The small molecule below binds the protein below.
Small molecule (SMILES): CC(=O)N[C@@H]1[C@@H](O)[C@H](O)[C@@H](CO)O[C@H]1O

Sequence of chain 1.D:
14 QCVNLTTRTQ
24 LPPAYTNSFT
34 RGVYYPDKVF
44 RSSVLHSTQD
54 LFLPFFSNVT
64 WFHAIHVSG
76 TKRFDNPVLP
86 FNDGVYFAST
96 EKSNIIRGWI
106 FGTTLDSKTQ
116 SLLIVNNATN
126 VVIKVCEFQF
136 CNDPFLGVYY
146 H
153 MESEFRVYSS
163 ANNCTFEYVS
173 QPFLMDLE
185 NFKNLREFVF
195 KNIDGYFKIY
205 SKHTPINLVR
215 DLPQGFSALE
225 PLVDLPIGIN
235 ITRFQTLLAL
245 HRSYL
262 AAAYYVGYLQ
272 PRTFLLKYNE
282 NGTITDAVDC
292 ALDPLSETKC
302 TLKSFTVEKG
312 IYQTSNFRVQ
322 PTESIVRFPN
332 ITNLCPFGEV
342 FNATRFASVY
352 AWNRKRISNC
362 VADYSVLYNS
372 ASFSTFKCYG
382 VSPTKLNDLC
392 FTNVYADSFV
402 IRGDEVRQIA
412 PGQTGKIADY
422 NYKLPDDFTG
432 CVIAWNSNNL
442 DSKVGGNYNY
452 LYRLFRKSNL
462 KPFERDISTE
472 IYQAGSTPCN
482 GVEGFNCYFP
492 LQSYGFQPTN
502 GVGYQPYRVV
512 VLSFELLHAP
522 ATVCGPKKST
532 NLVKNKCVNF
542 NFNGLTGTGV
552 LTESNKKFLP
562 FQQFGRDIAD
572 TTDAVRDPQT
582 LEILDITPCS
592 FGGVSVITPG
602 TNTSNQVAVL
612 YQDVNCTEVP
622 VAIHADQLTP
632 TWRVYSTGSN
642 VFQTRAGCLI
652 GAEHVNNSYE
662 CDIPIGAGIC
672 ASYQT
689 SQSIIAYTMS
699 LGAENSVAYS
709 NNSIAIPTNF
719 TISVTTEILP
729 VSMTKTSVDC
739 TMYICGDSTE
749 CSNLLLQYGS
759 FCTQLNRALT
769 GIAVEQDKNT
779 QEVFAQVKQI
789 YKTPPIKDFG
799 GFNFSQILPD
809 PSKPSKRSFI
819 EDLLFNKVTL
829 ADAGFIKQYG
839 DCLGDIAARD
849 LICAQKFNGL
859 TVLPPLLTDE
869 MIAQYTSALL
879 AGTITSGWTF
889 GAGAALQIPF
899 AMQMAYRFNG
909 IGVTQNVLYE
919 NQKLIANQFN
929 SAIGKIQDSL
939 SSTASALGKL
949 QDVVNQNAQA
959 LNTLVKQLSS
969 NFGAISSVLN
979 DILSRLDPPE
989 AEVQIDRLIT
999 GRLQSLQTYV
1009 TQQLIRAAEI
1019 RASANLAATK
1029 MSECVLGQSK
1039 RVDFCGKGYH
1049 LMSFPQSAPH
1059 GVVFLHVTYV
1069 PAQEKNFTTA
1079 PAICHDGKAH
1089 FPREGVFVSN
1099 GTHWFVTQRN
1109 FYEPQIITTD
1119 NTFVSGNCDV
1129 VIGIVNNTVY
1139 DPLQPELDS

Binding-site contacts:
Ligand atom C1 contacts residue ASN61 of chain 1.D at 1.4 Å.
Ligand atom C5 contacts residue ASN61 of chain 1.D at 3.7 Å.
Ligand atom O7 contacts residue ASN61 of chain 1.D at 4.2 Å.
Ligand atom O3 contacts residue PRO631 of chain 1.D at 3.4 Å.
Ligand atom C7 contacts residue PHE59 of chain 1.D at 4.0 Å (hydrophobic).
Ligand atom N2 contacts residue PRO631 of chain 1.D at 4.0 Å.
Ligand atom C4 contacts residue ASN61 of chain 1.D at 4.2 Å.
Ligand atom O7 contacts residue PHE59 of chain 1.D at 3.0 Å (h-bond).
Ligand atom C3 contacts residue ASN61 of chain 1.D at 3.8 Å.
Ligand atom N2 contacts residue PHE59 of chain 1.D at 4.4 Å.
Ligand atom O5 contacts residue ASN61 of chain 1.D at 2.4 Å (h-bond).
Ligand atom N2 contacts residue ASN61 of chain 1.D at 2.9 Å (h-bond).
Ligand atom O7 contacts residue PRO631 of chain 1.D at 3.7 Å.
Ligand atom C7 contacts residue PRO631 of chain 1.D at 3.6 Å (hydrophobic).
Ligand atom C8 contacts residue ASN61 of chain 1.D at 3.5 Å.
Ligand atom C7 contacts residue ASN61 of chain 1.D at 3.4 Å.
Ligand atom O7 contacts residue SER60 of chain 1.D at 3.9 Å.
Ligand atom C8 contacts residue PRO631 of chain 1.D at 3.7 Å (hydrophobic).
Ligand atom C2 contacts residue ASN61 of chain 1.D at 2.5 Å.